A protein and the small-molecule ligand that binds it are described below.
Small molecule (SMILES): Nc1ncnc2c1ncn2[C@@H]1O[C@H](CO[P](=O)(O)O[C@H]2[C@@H](O)[C@H](n3cnc4c(N)ncnc43)O[C@@H]2COP(=O)(O)O)[C@@H](O)[C@H]1O

Sequence of chain 1.A:
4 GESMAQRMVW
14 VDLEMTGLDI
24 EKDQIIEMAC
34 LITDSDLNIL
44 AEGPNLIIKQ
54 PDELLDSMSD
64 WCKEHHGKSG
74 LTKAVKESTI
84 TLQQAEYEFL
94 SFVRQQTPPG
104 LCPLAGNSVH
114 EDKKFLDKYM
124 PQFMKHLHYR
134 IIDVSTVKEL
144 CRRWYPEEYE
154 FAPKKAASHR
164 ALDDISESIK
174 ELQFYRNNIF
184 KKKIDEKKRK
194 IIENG

Binding-site contacts:
Ligand atom O4' contacts residue LEU21 of chain 1.A at 3.6 Å.
Ligand atom N7 contacts residue TRP64 of chain 1.A at 3.6 Å.
Ligand atom O2' contacts residue MET18 of chain 1.A at 2.7 Å (h-bond).
Ligand atom O5' contacts residue GOL1 of chain 1.E at 3.7 Å.
Ligand atom C6 contacts residue TRP64 of chain 1.A at 3.4 Å (hydrophobic).
Ligand atom C5' contacts residue GOL1 of chain 1.E at 3.7 Å.
Ligand atom P contacts residue GOL1 of chain 1.E at 3.7 Å.
Ligand atom OP1 contacts residue SER111 of chain 1.A at 2.8 Å (h-bond).
Ligand atom OP2 contacts residue ASN110 of chain 1.A at 3.4 Å.
Ligand atom C4' contacts residue MET18 of chain 1.A at 3.5 Å (hydrophobic).
Ligand atom N1 contacts residue TRP64 of chain 1.A at 3.5 Å.
Ligand atom O4' contacts residue SER111 of chain 1.A at 3.4 Å.
Ligand atom O3' contacts residue GLU17 of chain 1.A at 2.8 Å (salt-bridge).
Ligand atom O5' contacts residue HIS162 of chain 1.A at 3.6 Å.
Ligand atom P contacts residue HIS162 of chain 1.A at 3.7 Å.
Ligand atom C5' contacts residue LEU16 of chain 1.A at 3.7 Å (hydrophobic).
Ligand atom OP2 contacts residue SER138 of chain 1.A at 3.5 Å (h-bond).
Ligand atom O3' contacts residue MET18 of chain 1.A at 3.1 Å (h-bond).
Ligand atom O5' contacts residue SER111 of chain 1.A at 3.3 Å (h-bond).
Ligand atom O3' contacts residue NA1 of chain 1.G at 2.6 Å (h-bond).
Ligand atom C2 contacts residue GLU114 of chain 1.A at 3.1 Å.
Ligand atom OP1 contacts residue ASP15 of chain 1.A at 3.7 Å.
Ligand atom O4' contacts residue MET18 of chain 1.A at 3.6 Å.
Ligand atom N6 contacts residue TRP64 of chain 1.A at 3.3 Å (h-bond).
Ligand atom OP1 contacts residue SER138 of chain 1.A at 2.5 Å (h-bond).
Ligand atom OP1 contacts residue NA1 of chain 1.G at 2.5 Å (h-bond).
Ligand atom P contacts residue NA1 of chain 1.G at 3.2 Å.
Ligand atom OP2 contacts residue GOL1 of chain 1.E at 2.6 Å (h-bond).
Ligand atom C6 contacts residue LEU21 of chain 1.A at 3.7 Å (hydrophobic).
Ligand atom OP2 contacts residue HIS162 of chain 1.A at 2.9 Å (h-bond).
Ligand atom C4 contacts residue TRP64 of chain 1.A at 3.7 Å (hydrophobic).
Ligand atom C3' contacts residue GLU17 of chain 1.A at 3.6 Å.
Ligand atom C1' contacts residue LEU21 of chain 1.A at 3.6 Å (hydrophobic).
Ligand atom C5 contacts residue TRP64 of chain 1.A at 3.7 Å (hydrophobic).
Ligand atom O2' contacts residue GLU114 of chain 1.A at 3.4 Å.
Ligand atom N3 contacts residue GLU114 of chain 1.A at 3.0 Å (salt-bridge).
Ligand atom O3' contacts residue HIS69 of chain 1.A at 3.1 Å (h-bond).
Ligand atom P contacts residue SER138 of chain 1.A at 3.5 Å.
Ligand atom O2' contacts residue GLY20 of chain 1.A at 3.4 Å (h-bond).
Ligand atom C5 contacts residue LEU21 of chain 1.A at 3.6 Å (hydrophobic).